Sequence of chain 1.C:
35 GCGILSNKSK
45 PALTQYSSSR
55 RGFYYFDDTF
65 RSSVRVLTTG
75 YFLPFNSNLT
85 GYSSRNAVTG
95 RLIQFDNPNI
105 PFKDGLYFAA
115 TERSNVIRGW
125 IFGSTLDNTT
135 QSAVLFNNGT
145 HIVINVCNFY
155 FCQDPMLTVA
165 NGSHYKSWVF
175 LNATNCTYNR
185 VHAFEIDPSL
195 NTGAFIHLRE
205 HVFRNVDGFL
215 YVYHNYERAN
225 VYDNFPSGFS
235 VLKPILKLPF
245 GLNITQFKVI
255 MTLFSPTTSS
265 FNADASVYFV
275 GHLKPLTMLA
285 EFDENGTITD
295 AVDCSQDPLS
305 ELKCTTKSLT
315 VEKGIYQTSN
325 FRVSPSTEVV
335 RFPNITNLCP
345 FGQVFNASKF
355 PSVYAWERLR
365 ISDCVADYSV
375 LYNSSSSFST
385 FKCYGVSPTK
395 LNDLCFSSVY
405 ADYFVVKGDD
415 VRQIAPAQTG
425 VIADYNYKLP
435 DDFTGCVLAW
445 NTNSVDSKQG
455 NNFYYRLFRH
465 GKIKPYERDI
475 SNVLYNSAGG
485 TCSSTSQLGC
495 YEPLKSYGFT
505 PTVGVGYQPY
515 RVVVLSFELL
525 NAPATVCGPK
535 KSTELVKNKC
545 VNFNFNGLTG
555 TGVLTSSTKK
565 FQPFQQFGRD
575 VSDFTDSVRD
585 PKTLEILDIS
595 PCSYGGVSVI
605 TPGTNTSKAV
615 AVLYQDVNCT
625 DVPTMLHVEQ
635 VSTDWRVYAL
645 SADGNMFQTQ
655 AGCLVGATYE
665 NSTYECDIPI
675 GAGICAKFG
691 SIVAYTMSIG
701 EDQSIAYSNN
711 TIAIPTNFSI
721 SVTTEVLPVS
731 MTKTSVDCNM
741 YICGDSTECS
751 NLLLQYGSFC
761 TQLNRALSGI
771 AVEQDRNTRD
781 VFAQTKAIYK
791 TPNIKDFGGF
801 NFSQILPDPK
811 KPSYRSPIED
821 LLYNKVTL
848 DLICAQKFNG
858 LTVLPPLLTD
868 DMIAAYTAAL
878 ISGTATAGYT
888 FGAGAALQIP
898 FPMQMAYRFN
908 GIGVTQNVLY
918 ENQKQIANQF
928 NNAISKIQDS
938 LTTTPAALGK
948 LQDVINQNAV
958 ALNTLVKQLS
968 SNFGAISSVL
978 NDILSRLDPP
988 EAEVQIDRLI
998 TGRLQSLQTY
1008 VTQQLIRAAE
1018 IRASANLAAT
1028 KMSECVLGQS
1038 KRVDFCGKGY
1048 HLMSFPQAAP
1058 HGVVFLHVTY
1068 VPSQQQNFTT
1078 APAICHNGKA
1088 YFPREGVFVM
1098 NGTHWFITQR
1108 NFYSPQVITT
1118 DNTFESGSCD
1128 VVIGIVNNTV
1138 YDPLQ

Binding-site contacts:
Ligand atom C3 contacts residue ASN338 of chain 1.C at 3.8 Å.
Ligand atom C7 contacts residue ASN338 of chain 1.C at 3.2 Å.
Ligand atom C8 contacts residue PRO585 of chain 1.C at 4.4 Å (hydrophobic).
Ligand atom C7 contacts residue LYS586 of chain 1.C at 3.6 Å.
Ligand atom C1 contacts residue ASN338 of chain 1.C at 1.5 Å.
Ligand atom C4 contacts residue ASN338 of chain 1.C at 4.3 Å.
Ligand atom C3 contacts residue LYS586 of chain 1.C at 3.8 Å.
Ligand atom O7 contacts residue ASN338 of chain 1.C at 3.0 Å (h-bond).
Ligand atom O3 contacts residue LYS586 of chain 1.C at 4.0 Å.
Ligand atom C2 contacts residue LYS586 of chain 1.C at 3.9 Å.
Ligand atom C1 contacts residue LYS586 of chain 1.C at 4.3 Å.
Ligand atom N2 contacts residue ASN338 of chain 1.C at 3.0 Å (h-bond).
Ligand atom C8 contacts residue ASN338 of chain 1.C at 4.4 Å.
Ligand atom C5 contacts residue ASN338 of chain 1.C at 3.7 Å.
Ligand atom C2 contacts residue ASN338 of chain 1.C at 2.5 Å.
Ligand atom C8 contacts residue LYS586 of chain 1.C at 3.5 Å.
Ligand atom O5 contacts residue ASN338 of chain 1.C at 2.4 Å (h-bond).
Ligand atom N2 contacts residue LYS586 of chain 1.C at 2.9 Å (salt-bridge).

This small molecule binds to this protein.
Small molecule (SMILES): CC(=O)N[C@H]1[C@H](O[C@H]2[C@H](O)[C@@H](NC(C)=O)CO[C@@H]2CO)O[C@H](CO)[C@@H](O)[C@@H]1O